Binding-site contacts:
Ligand atom C7 contacts residue SER8 of chain 1.B at 4.2 Å.
Ligand atom N2 contacts residue SER8 of chain 1.B at 4.3 Å.
Ligand atom O5 contacts residue ASN7 of chain 1.B at 2.4 Å (h-bond).
Ligand atom O7 contacts residue ASN7 of chain 1.B at 3.6 Å.
Ligand atom C8 contacts residue ASN7 of chain 1.B at 3.7 Å.
Ligand atom C4 contacts residue ASN7 of chain 1.B at 4.2 Å.
Ligand atom C1 contacts residue ASN7 of chain 1.B at 1.4 Å.
Ligand atom C7 contacts residue ASN7 of chain 1.B at 3.5 Å.
Ligand atom N2 contacts residue ASN7 of chain 1.B at 3.0 Å (h-bond).
Ligand atom C8 contacts residue SER9 of chain 1.B at 4.3 Å.
Ligand atom C8 contacts residue SER8 of chain 1.B at 3.5 Å.
Ligand atom C5 contacts residue ASN7 of chain 1.B at 3.6 Å.
Ligand atom C2 contacts residue ASN7 of chain 1.B at 2.5 Å.
Ligand atom C3 contacts residue ASN7 of chain 1.B at 3.8 Å.

The protein below binds the small molecule below.
Small molecule (SMILES): CC(=O)N[C@@H]1[C@@H](O)[C@H](O)[C@@H](CO)O[C@H]1O

Sequence of chain 1.B:
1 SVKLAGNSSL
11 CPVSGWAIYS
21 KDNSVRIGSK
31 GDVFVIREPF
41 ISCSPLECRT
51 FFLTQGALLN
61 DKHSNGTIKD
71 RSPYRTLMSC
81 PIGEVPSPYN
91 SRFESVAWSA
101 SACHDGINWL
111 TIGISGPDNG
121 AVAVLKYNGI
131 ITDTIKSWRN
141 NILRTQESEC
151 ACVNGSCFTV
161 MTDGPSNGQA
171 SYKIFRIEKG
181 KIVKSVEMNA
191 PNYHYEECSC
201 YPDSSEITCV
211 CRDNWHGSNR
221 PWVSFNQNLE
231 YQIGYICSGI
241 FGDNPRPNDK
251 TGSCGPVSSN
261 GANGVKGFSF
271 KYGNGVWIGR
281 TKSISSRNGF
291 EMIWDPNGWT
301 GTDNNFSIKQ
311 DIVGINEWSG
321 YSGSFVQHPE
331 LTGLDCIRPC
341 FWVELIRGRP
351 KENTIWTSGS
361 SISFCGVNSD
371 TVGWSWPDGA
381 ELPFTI